Sequence of chain 5.A:
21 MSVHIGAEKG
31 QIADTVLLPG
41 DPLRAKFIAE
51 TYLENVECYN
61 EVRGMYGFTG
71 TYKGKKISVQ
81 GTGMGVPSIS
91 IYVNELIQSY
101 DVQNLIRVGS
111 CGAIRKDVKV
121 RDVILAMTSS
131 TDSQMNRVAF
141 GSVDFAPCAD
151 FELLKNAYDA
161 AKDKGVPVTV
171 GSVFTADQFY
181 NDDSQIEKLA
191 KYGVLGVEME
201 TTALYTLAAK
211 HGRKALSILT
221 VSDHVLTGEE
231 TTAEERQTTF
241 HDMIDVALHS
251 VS

This protein binds this small molecule.
Small molecule (SMILES): Nc1nc(Cl)c2ncn([C@@H]3O[C@H](CO)[C@@H](O)[C@H]3O)c2n1

Binding-site contacts:
Ligand atom C2' contacts residue GLU200 of chain 3.A at 3.6 Å.
Ligand atom C8 contacts residue SER110 of chain 3.A at 3.2 Å.
Ligand atom C6 contacts residue GLY112 of chain 3.A at 3.6 Å.
Ligand atom O5' contacts residue ARG63 of chain 5.A at 3.5 Å (salt-bridge).
Ligand atom C1' contacts residue SER110 of chain 3.A at 3.5 Å.
Ligand atom N1 contacts residue PHE179 of chain 3.A at 3.6 Å.
Ligand atom N1 contacts residue VAL197 of chain 3.A at 3.7 Å.
Ligand atom C3' contacts residue GLU200 of chain 3.A at 3.4 Å.
Ligand atom N7 contacts residue CYS111 of chain 3.A at 3.6 Å.
Ligand atom CL1 contacts residue GLY112 of chain 3.A at 3.2 Å.
Ligand atom C8 contacts residue CYS111 of chain 3.A at 3.7 Å (hydrophobic).
Ligand atom O2' contacts residue GLU198 of chain 3.A at 3.4 Å.
Ligand atom O3' contacts residue GLU200 of chain 3.A at 2.5 Å (salt-bridge).
Ligand atom N20 contacts residue PHE179 of chain 3.A at 3.5 Å.
Ligand atom N3 contacts residue MET199 of chain 3.A at 3.8 Å.
Ligand atom C2' contacts residue MET199 of chain 3.A at 3.7 Å (hydrophobic).
Ligand atom O2' contacts residue MET199 of chain 3.A at 3.0 Å (h-bond).
Ligand atom O2' contacts residue GLU200 of chain 3.A at 2.4 Å (salt-bridge).
Ligand atom C5 contacts residue VAL197 of chain 3.A at 3.8 Å (hydrophobic).
Ligand atom O2' contacts residue ARG107 of chain 3.A at 3.0 Å (salt-bridge).
Ligand atom O5' contacts residue HIS24 of chain 5.A at 2.6 Å (h-bond).
Ligand atom C5 contacts residue SER222 of chain 3.A at 3.7 Å.
Ligand atom N3 contacts residue GLU198 of chain 3.A at 3.8 Å.
Ligand atom C2 contacts residue VAL197 of chain 3.A at 3.8 Å (hydrophobic).
Ligand atom C5' contacts residue HIS24 of chain 5.A at 3.6 Å.
Ligand atom CL1 contacts residue ASP223 of chain 3.A at 3.4 Å.
Ligand atom O4' contacts residue ARG63 of chain 5.A at 3.8 Å.
Ligand atom C5' contacts residue PHE179 of chain 3.A at 3.7 Å (hydrophobic).
Ligand atom N7 contacts residue GLY112 of chain 3.A at 3.7 Å.
Ligand atom N20 contacts residue MET199 of chain 3.A at 3.5 Å.
Ligand atom O5' contacts residue PHE179 of chain 3.A at 3.6 Å.
Ligand atom CL1 contacts residue SER222 of chain 3.A at 3.5 Å.
Ligand atom C5 contacts residue GLY112 of chain 3.A at 3.7 Å.
Ligand atom N7 contacts residue SER222 of chain 3.A at 2.8 Å (h-bond).
Ligand atom N9 contacts residue SER110 of chain 3.A at 3.4 Å (h-bond).
Ligand atom C6 contacts residue VAL197 of chain 3.A at 3.7 Å (hydrophobic).
Ligand atom C2 contacts residue PHE179 of chain 3.A at 3.5 Å (hydrophobic).
Ligand atom C3' contacts residue MET199 of chain 3.A at 3.7 Å (hydrophobic).
Ligand atom N20 contacts residue VAL197 of chain 3.A at 3.8 Å.
Ligand atom CL1 contacts residue VAL225 of chain 3.A at 3.6 Å.

Sequence of chain 3.A:
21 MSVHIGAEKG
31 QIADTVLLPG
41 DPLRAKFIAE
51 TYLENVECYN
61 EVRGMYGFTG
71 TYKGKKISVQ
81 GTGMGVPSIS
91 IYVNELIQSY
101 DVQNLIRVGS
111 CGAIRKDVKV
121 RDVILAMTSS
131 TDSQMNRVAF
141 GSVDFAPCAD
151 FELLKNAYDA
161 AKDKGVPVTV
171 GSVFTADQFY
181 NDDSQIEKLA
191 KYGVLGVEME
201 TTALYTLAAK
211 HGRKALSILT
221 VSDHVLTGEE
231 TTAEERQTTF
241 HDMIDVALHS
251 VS